Binding-site contacts:
Ligand atom B28 contacts residue MET99 of chain 1.H at 3.5 Å.
Ligand atom C23 contacts residue HIS142 of chain 1.H at 3.9 Å.
Ligand atom O03 contacts residue GLY68 of chain 1.H at 3.3 Å.
Ligand atom C06 contacts residue SER98 of chain 1.H at 3.2 Å.
Ligand atom C18 contacts residue VAL71 of chain 1.H at 3.8 Å (hydrophobic).
Ligand atom CL01 contacts residue GLY127 of chain 1.H at 3.6 Å.
Ligand atom C12 contacts residue LEU126 of chain 1.H at 3.7 Å (hydrophobic).
Ligand atom N17 contacts residue LEU126 of chain 1.H at 2.8 Å (h-bond).
Ligand atom O26 contacts residue ILE143 of chain 1.H at 3.6 Å.
Ligand atom O02 contacts residue HIS123 of chain 1.H at 3.6 Å (h-bond).
Ligand atom C20 contacts residue LEU126 of chain 1.H at 3.7 Å (hydrophobic).
Ligand atom O11 contacts residue LEU126 of chain 1.H at 2.9 Å (h-bond).
Ligand atom B28 contacts residue SER98 of chain 1.H at 1.7 Å.
Ligand atom C06 contacts residue MET99 of chain 1.H at 3.8 Å (hydrophobic).
Ligand atom N09 contacts residue GLY69 of chain 1.H at 2.8 Å (h-bond).
Ligand atom C12 contacts residue GLY69 of chain 1.H at 3.5 Å.
Ligand atom N09 contacts residue SER98 of chain 1.H at 3.9 Å.
Ligand atom O02 contacts residue SER98 of chain 1.H at 2.7 Å (h-bond).
Ligand atom C13 contacts residue LEU126 of chain 1.H at 3.6 Å (hydrophobic).
Ligand atom C08 contacts residue PRO125 of chain 1.H at 3.4 Å (hydrophobic).
Ligand atom C04 contacts residue GLY69 of chain 1.H at 3.9 Å.
Ligand atom O03 contacts residue SER98 of chain 1.H at 2.7 Å (h-bond).
Ligand atom C05 contacts residue SER98 of chain 1.H at 3.3 Å.
Ligand atom C10 contacts residue GLY69 of chain 1.H at 3.6 Å.
Ligand atom C27 contacts residue ALA139 of chain 1.H at 3.6 Å (hydrophobic).
Ligand atom C08 contacts residue HIS123 of chain 1.H at 3.2 Å.
Ligand atom O26 contacts residue HIS142 of chain 1.H at 3.1 Å (h-bond).
Ligand atom O03 contacts residue MET99 of chain 1.H at 2.8 Å (h-bond).
Ligand atom C05 contacts residue VAL71 of chain 1.H at 3.6 Å (hydrophobic).
Ligand atom O19 contacts residue SER70 of chain 1.H at 3.8 Å.
Ligand atom O19 contacts residue VAL71 of chain 1.H at 2.9 Å (h-bond).
Ligand atom O03 contacts residue GLY69 of chain 1.H at 2.7 Å (h-bond).
Ligand atom B28 contacts residue HIS123 of chain 1.H at 3.6 Å.
Ligand atom C07 contacts residue MET99 of chain 1.H at 3.5 Å (hydrophobic).
Ligand atom C25 contacts residue LEU126 of chain 1.H at 3.5 Å (hydrophobic).
Ligand atom CL01 contacts residue LEU126 of chain 1.H at 3.3 Å.
Ligand atom C18 contacts residue LEU126 of chain 1.H at 3.8 Å (hydrophobic).
Ligand atom C04 contacts residue SER98 of chain 1.H at 2.7 Å.
Ligand atom O11 contacts residue PRO125 of chain 1.H at 3.3 Å.
Ligand atom C08 contacts residue GLN124 of chain 1.H at 3.5 Å.

Sequence of chain 1.H:
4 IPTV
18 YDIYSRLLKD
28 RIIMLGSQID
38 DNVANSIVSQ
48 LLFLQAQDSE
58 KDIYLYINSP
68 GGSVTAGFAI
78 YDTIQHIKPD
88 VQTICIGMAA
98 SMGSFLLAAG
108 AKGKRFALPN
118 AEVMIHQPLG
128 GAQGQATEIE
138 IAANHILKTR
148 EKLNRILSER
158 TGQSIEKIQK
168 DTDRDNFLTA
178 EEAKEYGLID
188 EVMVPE

This small molecule binds to this protein.
Small molecule (SMILES): COc1ccc(C(=O)N[C@@H](CC(C)C)C(=O)N[C@@H](CC(C)C)B(O)O)c(Cl)c1